Binding-site contacts:
Ligand atom C2 contacts residue THR74 of chain 1.D at 4.3 Å.
Ligand atom C2 contacts residue ASN72 of chain 1.D at 2.5 Å.
Ligand atom C5 contacts residue ASN72 of chain 1.D at 3.7 Å.
Ligand atom C7 contacts residue VAL75 of chain 1.D at 3.9 Å (hydrophobic).
Ligand atom C8 contacts residue LYS8 of chain 1.D at 4.5 Å.
Ligand atom O7 contacts residue VAL75 of chain 1.D at 3.9 Å.
Ligand atom O7 contacts residue THR74 of chain 1.D at 3.8 Å.
Ligand atom O6 contacts residue ASN72 of chain 1.D at 4.2 Å.
Ligand atom C3 contacts residue ASN72 of chain 1.D at 3.8 Å.
Ligand atom N2 contacts residue ASN72 of chain 1.D at 2.8 Å (h-bond).
Ligand atom C7 contacts residue THR74 of chain 1.D at 4.3 Å.
Ligand atom C7 contacts residue ASN72 of chain 1.D at 3.8 Å.
Ligand atom O7 contacts residue ASN72 of chain 1.D at 4.5 Å.
Ligand atom C8 contacts residue VAL75 of chain 1.D at 3.7 Å (hydrophobic).
Ligand atom C4 contacts residue ASN72 of chain 1.D at 4.3 Å.
Ligand atom C1 contacts residue ASN72 of chain 1.D at 1.4 Å.
Ligand atom O5 contacts residue ASN72 of chain 1.D at 2.5 Å (h-bond).

Sequence of chain 1.D:
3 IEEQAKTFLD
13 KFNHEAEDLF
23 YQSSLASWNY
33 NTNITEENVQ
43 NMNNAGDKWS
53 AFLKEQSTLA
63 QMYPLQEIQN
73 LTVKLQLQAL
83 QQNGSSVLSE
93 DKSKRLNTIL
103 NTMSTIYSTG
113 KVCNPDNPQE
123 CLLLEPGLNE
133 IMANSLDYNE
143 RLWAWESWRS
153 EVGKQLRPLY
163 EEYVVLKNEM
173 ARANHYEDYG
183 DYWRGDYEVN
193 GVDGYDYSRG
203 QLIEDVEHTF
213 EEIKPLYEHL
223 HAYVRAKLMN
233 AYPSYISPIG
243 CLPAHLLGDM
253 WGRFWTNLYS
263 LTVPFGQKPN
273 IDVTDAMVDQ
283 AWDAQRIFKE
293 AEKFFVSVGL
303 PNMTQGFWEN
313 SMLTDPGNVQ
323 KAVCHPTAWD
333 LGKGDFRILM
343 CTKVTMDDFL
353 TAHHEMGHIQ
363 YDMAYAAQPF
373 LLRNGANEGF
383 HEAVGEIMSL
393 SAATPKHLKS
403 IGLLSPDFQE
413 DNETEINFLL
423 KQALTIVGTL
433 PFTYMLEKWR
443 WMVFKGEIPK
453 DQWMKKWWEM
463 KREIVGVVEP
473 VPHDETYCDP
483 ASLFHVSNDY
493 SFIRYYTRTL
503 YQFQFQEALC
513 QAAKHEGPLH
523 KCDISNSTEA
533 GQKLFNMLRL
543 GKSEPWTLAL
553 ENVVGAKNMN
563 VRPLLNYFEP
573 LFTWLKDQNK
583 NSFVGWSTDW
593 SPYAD

A protein and the small-molecule ligand that binds it are described below.
Small molecule (SMILES): CC(=O)N[C@H]1[C@H](O[C@H]2[C@H](O)[C@@H](NC(C)=O)CO[C@@H]2CO)O[C@H](CO)[C@@H](O)[C@@H]1O